Sequence of chain 1.C:
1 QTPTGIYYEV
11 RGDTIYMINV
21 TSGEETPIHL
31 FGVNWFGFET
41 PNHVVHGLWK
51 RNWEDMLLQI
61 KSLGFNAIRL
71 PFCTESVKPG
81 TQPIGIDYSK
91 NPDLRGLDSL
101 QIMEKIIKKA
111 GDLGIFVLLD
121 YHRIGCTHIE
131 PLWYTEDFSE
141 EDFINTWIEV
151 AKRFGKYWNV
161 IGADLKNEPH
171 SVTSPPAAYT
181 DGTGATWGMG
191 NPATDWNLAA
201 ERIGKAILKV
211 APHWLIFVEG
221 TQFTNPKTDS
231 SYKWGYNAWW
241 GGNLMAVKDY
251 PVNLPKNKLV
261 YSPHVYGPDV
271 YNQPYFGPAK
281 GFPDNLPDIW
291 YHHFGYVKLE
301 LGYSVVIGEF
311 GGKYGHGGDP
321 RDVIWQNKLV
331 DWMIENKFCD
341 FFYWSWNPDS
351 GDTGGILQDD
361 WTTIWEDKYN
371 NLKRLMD

This small molecule binds to this protein.
Small molecule (SMILES): COc1ccc(CCC(=O)O)cc1C

Binding-site contacts:
Ligand atom C1 contacts residue ILE6 of chain 1.C at 3.2 Å (hydrophobic).
Ligand atom C7 contacts residue MET17 of chain 1.C at 3.9 Å (hydrophobic).
Ligand atom O1 contacts residue ILE6 of chain 1.C at 4.1 Å.
Ligand atom C10 contacts residue PHE116 of chain 1.C at 4.1 Å (hydrophobic).
Ligand atom C3 contacts residue ILE6 of chain 1.C at 4.4 Å (hydrophobic).
Ligand atom C4 contacts residue TRP158 of chain 1.C at 4.3 Å (hydrophobic).
Ligand atom C2 contacts residue MET17 of chain 1.C at 4.3 Å (hydrophobic).
Ligand atom C1 contacts residue ASN19 of chain 1.C at 3.4 Å.
Ligand atom C11 contacts residue MET17 of chain 1.C at 3.9 Å (hydrophobic).
Ligand atom C9 contacts residue MET17 of chain 1.C at 3.1 Å (hydrophobic).
Ligand atom C6 contacts residue TRP158 of chain 1.C at 3.4 Å (hydrophobic).
Ligand atom C4 contacts residue ILE6 of chain 1.C at 4.1 Å (hydrophobic).
Ligand atom O1 contacts residue TRP158 of chain 1.C at 4.3 Å.
Ligand atom C3 contacts residue MET17 of chain 1.C at 3.5 Å (hydrophobic).
Ligand atom C2 contacts residue ILE6 of chain 1.C at 3.7 Å (hydrophobic).
Ligand atom C11 contacts residue PHE116 of chain 1.C at 3.5 Å (hydrophobic).
Ligand atom O3 contacts residue MET17 of chain 1.C at 4.4 Å.
Ligand atom C10 contacts residue MET17 of chain 1.C at 3.1 Å (hydrophobic).
Ligand atom O3 contacts residue PHE116 of chain 1.C at 3.4 Å.
Ligand atom C7 contacts residue TRP158 of chain 1.C at 3.6 Å (hydrophobic).
Ligand atom C8 contacts residue MET17 of chain 1.C at 3.3 Å (hydrophobic).